Binding-site contacts:
Ligand atom C23 contacts residue GLY27 of chain 1.A at 3.7 Å.
Ligand atom C25 contacts residue VAL34 of chain 1.A at 3.9 Å (hydrophobic).
Ligand atom O contacts residue GLY104 of chain 1.A at 3.4 Å.
Ligand atom O1 contacts residue MET101 of chain 1.A at 3.8 Å.
Ligand atom C14 contacts residue PRO102 of chain 1.A at 3.4 Å (hydrophobic).
Ligand atom O1 contacts residue PRO102 of chain 1.A at 3.3 Å (h-bond).
Ligand atom C5 contacts residue LEU26 of chain 1.A at 3.9 Å (hydrophobic).
Ligand atom C22 contacts residue VAL34 of chain 1.A at 3.8 Å (hydrophobic).
Ligand atom C19 contacts residue VAL34 of chain 1.A at 3.9 Å (hydrophobic).
Ligand atom O contacts residue CYS105 of chain 1.A at 3.3 Å (h-bond).
Ligand atom C6 contacts residue GLY104 of chain 1.A at 3.7 Å.
Ligand atom C1 contacts residue GLY104 of chain 1.A at 4.0 Å.
Ligand atom N4 contacts residue MET101 of chain 1.A at 3.0 Å (h-bond).
Ligand atom N5 contacts residue LEU26 of chain 1.A at 4.0 Å.
Ligand atom C4 contacts residue PRO102 of chain 1.A at 3.7 Å (hydrophobic).
Ligand atom C16 contacts residue ALA51 of chain 1.A at 3.4 Å (hydrophobic).
Ligand atom N3 contacts residue MET101 of chain 1.A at 3.1 Å (h-bond).
Ligand atom C21 contacts residue VAL34 of chain 1.A at 3.5 Å (hydrophobic).
Ligand atom N6 contacts residue VAL34 of chain 1.A at 3.6 Å.
Ligand atom C26 contacts residue VAL34 of chain 1.A at 3.8 Å (hydrophobic).
Ligand atom C5 contacts residue GLY104 of chain 1.A at 4.0 Å.
Ligand atom N4 contacts residue ALA51 of chain 1.A at 4.0 Å.
Ligand atom C4 contacts residue LEU26 of chain 1.A at 3.8 Å (hydrophobic).
Ligand atom C3 contacts residue PRO102 of chain 1.A at 3.9 Å (hydrophobic).
Ligand atom C5 contacts residue MET101 of chain 1.A at 3.7 Å (hydrophobic).
Ligand atom C9 contacts residue CYS105 of chain 1.A at 3.4 Å (hydrophobic).
Ligand atom C20 contacts residue VAL34 of chain 1.A at 4.0 Å (hydrophobic).
Ligand atom N3 contacts residue LEU100 of chain 1.A at 3.9 Å.
Ligand atom C24 contacts residue GLY27 of chain 1.A at 3.7 Å.
Ligand atom N3 contacts residue LEU26 of chain 1.A at 3.8 Å.
Ligand atom C15 contacts residue LEU26 of chain 1.A at 4.0 Å (hydrophobic).
Ligand atom C24 contacts residue LEU26 of chain 1.A at 3.7 Å (hydrophobic).
Ligand atom C16 contacts residue GLN99 of chain 1.A at 3.8 Å.
Ligand atom N4 contacts residue LEU100 of chain 1.A at 3.9 Å.
Ligand atom C3 contacts residue LEU26 of chain 1.A at 3.8 Å (hydrophobic).
Ligand atom C27 contacts residue VAL34 of chain 1.A at 4.0 Å (hydrophobic).
Ligand atom C16 contacts residue MET101 of chain 1.A at 3.6 Å (hydrophobic).
Ligand atom C17 contacts residue ALA51 of chain 1.A at 3.6 Å (hydrophobic).
Ligand atom C15 contacts residue MET101 of chain 1.A at 3.7 Å (hydrophobic).
Ligand atom C25 contacts residue LEU26 of chain 1.A at 3.9 Å (hydrophobic).

This small molecule binds to this protein.
Small molecule (SMILES): C=CC(=O)Nc1cc(Nc2nccc(-c3cn(C)c4ccccc34)n2)c(OC)cc1N(C)CCN(C)C

Sequence of chain 1.A:
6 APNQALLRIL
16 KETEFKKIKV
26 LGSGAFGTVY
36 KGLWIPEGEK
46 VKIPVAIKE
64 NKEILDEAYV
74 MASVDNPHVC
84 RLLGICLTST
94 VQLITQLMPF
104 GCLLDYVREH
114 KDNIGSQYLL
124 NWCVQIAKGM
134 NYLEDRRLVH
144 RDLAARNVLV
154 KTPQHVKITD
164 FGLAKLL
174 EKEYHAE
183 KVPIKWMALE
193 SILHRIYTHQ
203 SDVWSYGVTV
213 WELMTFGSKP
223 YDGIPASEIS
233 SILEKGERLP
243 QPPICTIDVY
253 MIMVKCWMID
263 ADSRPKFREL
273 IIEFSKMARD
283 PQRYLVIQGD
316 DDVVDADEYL